Binding-site contacts:
Ligand atom O6 contacts residue ASN57 of chain 1.B at 4.5 Å.
Ligand atom C2 contacts residue ASN56 of chain 1.B at 2.4 Å.
Ligand atom C7 contacts residue ASN56 of chain 1.B at 3.7 Å.
Ligand atom O5 contacts residue ASN57 of chain 1.B at 3.1 Å (h-bond).
Ligand atom C8 contacts residue GLN52 of chain 1.B at 3.6 Å.
Ligand atom C3 contacts residue ASN56 of chain 1.B at 3.8 Å.
Ligand atom O7 contacts residue ASN56 of chain 1.B at 4.1 Å.
Ligand atom C5 contacts residue ASN56 of chain 1.B at 3.7 Å.
Ligand atom C5 contacts residue ASN57 of chain 1.B at 3.9 Å.
Ligand atom C1 contacts residue ASN57 of chain 1.B at 4.3 Å.
Ligand atom C7 contacts residue GLN52 of chain 1.B at 4.3 Å.
Ligand atom C4 contacts residue ASN56 of chain 1.B at 4.2 Å.
Ligand atom C6 contacts residue ASN57 of chain 1.B at 3.4 Å.
Ligand atom O5 contacts residue ASN56 of chain 1.B at 2.4 Å (h-bond).
Ligand atom N2 contacts residue ASN56 of chain 1.B at 2.9 Å (h-bond).
Ligand atom C1 contacts residue ASN56 of chain 1.B at 1.4 Å.
Ligand atom N2 contacts residue GLN52 of chain 1.B at 3.9 Å.

Sequence of chain 1.B:
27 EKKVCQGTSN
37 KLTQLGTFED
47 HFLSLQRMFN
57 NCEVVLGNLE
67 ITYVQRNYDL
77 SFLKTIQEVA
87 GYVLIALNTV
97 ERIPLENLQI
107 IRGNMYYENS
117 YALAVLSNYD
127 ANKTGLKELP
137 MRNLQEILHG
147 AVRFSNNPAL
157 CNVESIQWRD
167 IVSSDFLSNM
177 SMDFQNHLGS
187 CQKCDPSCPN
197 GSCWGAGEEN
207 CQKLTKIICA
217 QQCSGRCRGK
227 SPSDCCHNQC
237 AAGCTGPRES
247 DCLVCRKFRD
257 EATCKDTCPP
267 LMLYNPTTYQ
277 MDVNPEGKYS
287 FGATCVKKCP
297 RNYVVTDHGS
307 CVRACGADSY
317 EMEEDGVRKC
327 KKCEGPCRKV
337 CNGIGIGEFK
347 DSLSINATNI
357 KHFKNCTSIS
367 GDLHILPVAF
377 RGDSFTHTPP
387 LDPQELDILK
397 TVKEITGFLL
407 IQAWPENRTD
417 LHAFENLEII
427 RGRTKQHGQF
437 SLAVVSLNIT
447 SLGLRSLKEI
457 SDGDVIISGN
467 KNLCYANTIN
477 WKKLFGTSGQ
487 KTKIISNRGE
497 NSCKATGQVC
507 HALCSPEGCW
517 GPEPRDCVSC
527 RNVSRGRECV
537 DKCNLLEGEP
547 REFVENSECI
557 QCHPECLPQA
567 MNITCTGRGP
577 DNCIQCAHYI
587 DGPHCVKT

The small molecule below binds the protein below.
Small molecule (SMILES): CC(=O)N[C@@H]1[C@@H](O)[C@H](O)[C@@H](CO)O[C@H]1O